Binding-site contacts:
Ligand atom CA contacts residue VAL33 of chain 1.C at 3.8 Å (hydrophobic).
Ligand atom CA contacts residue GLU289 of chain 1.D at 3.6 Å.
Ligand atom CA contacts residue ASP96 of chain 1.C at 3.8 Å.
Ligand atom OD2 contacts residue THR95 of chain 1.C at 2.3 Å (h-bond).
Ligand atom O contacts residue SER64 of chain 1.C at 2.6 Å (h-bond).
Ligand atom C contacts residue SER64 of chain 1.C at 3.3 Å.
Ligand atom OD2 contacts residue ALA120 of chain 1.C at 3.3 Å (h-bond).
Ligand atom N contacts residue GLN65 of chain 1.C at 2.8 Å (h-bond).
Ligand atom N contacts residue VAL33 of chain 1.C at 3.8 Å.
Ligand atom CG contacts residue THR18 of chain 1.C at 2.9 Å.
Ligand atom OXT contacts residue ASP96 of chain 1.C at 3.1 Å (salt-bridge).
Ligand atom CB contacts residue GLU289 of chain 1.D at 3.9 Å.
Ligand atom CB contacts residue ASP96 of chain 1.C at 3.2 Å.
Ligand atom OD1 contacts residue ALA120 of chain 1.C at 4.0 Å.
Ligand atom OD1 contacts residue GLY17 of chain 1.C at 3.8 Å.
Ligand atom CB contacts residue THR18 of chain 1.C at 3.3 Å.
Ligand atom OD1 contacts residue THR18 of chain 1.C at 2.8 Å (h-bond).
Ligand atom CA contacts residue GLN65 of chain 1.C at 3.7 Å.
Ligand atom O contacts residue GLN65 of chain 1.C at 3.5 Å (h-bond).
Ligand atom OXT contacts residue SER64 of chain 1.C at 2.4 Å (h-bond).
Ligand atom O contacts residue GLY17 of chain 1.C at 3.3 Å.
Ligand atom N contacts residue ASN254 of chain 1.D at 3.7 Å.
Ligand atom CA contacts residue THR18 of chain 1.C at 3.4 Å.
Ligand atom C contacts residue GLY94 of chain 1.C at 3.5 Å.
Ligand atom O contacts residue GLY94 of chain 1.C at 3.2 Å.
Ligand atom OD1 contacts residue GLY94 of chain 1.C at 3.2 Å.
Ligand atom C contacts residue ASP96 of chain 1.C at 4.0 Å.
Ligand atom CB contacts residue THR95 of chain 1.C at 3.6 Å.
Ligand atom CG contacts residue ALA120 of chain 1.C at 4.0 Å (hydrophobic).
Ligand atom OD1 contacts residue THR95 of chain 1.C at 3.0 Å (h-bond).
Ligand atom OXT contacts residue GLN65 of chain 1.C at 3.6 Å.
Ligand atom CG contacts residue THR95 of chain 1.C at 3.0 Å.
Ligand atom OD2 contacts residue THR18 of chain 1.C at 3.3 Å (h-bond).
Ligand atom O contacts residue GLY63 of chain 1.C at 3.2 Å.
Ligand atom OXT contacts residue THR95 of chain 1.C at 3.5 Å (h-bond).
Ligand atom OXT contacts residue GLY94 of chain 1.C at 3.4 Å.
Ligand atom C contacts residue THR95 of chain 1.C at 4.0 Å.
Ligand atom C contacts residue GLN65 of chain 1.C at 3.3 Å.
Ligand atom N contacts residue ASP96 of chain 1.C at 3.2 Å (salt-bridge).
Ligand atom N contacts residue GLU289 of chain 1.D at 2.6 Å (salt-bridge).

Sequence of chain 1.D:
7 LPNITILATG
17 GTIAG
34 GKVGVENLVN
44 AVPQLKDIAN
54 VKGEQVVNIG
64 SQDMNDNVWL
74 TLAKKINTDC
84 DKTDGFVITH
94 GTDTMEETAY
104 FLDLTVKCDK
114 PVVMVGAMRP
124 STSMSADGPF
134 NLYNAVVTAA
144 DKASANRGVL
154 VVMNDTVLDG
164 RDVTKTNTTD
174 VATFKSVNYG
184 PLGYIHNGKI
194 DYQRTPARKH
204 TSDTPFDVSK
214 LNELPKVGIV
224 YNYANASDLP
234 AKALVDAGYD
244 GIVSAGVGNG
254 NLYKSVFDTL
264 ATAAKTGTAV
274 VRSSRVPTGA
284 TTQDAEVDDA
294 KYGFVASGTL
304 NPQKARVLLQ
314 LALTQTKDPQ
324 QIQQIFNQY

Sequence of chain 1.C:
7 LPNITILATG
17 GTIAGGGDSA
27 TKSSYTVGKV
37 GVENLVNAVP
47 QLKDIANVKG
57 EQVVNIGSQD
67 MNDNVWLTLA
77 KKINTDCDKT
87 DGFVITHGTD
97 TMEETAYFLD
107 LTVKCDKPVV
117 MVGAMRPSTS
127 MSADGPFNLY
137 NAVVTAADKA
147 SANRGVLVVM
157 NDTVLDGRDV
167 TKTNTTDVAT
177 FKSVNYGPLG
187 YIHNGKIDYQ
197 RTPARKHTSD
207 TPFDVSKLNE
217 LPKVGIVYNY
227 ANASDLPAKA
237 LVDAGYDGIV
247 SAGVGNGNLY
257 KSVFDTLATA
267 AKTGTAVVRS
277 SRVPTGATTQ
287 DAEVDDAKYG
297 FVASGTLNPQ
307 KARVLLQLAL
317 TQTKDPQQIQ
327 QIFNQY

A protein and the small-molecule ligand that binds it are described below.
Small molecule (SMILES): N[C@@H](CC(=O)O)C(=O)O